A small-molecule ligand and the protein it binds are described below.
Small molecule (SMILES): Cc1cc(CCCCCCCOc2ccc(C3=N[C@@H](C)CO3)cc2)on1

Binding-site contacts:
Ligand atom N2 contacts residue PHE186 of chain 16.A at 3.7 Å.
Ligand atom C4 contacts residue MET224 of chain 16.A at 3.8 Å (hydrophobic).
Ligand atom O1B contacts residue ILE104 of chain 16.A at 3.9 Å.
Ligand atom O1 contacts residue TYR152 of chain 16.A at 3.9 Å.
Ligand atom C7C contacts residue VAL191 of chain 16.A at 4.0 Å (hydrophobic).
Ligand atom C4 contacts residue PHE186 of chain 16.A at 3.6 Å (hydrophobic).
Ligand atom C2C contacts residue VAL188 of chain 16.A at 3.2 Å (hydrophobic).
Ligand atom C4B contacts residue LEU106 of chain 16.A at 4.0 Å (hydrophobic).
Ligand atom C4 contacts residue TYR152 of chain 16.A at 3.9 Å (hydrophobic).
Ligand atom C31 contacts residue PRO174 of chain 16.A at 3.4 Å (hydrophobic).
Ligand atom C6B contacts residue LEU106 of chain 16.A at 4.0 Å (hydrophobic).
Ligand atom C6B contacts residue TYR197 of chain 16.A at 3.7 Å (hydrophobic).
Ligand atom C3C contacts residue VAL188 of chain 16.A at 3.3 Å (hydrophobic).
Ligand atom C7C contacts residue TYR197 of chain 16.A at 3.8 Å (hydrophobic).
Ligand atom C5B contacts residue TYR197 of chain 16.A at 3.8 Å (hydrophobic).
Ligand atom C7C contacts residue TYR128 of chain 16.A at 3.6 Å (hydrophobic).
Ligand atom C31 contacts residue VAL176 of chain 16.A at 3.3 Å (hydrophobic).
Ligand atom C6C contacts residue VAL191 of chain 16.A at 3.2 Å (hydrophobic).
Ligand atom CM1 contacts residue SER107 of chain 16.A at 3.9 Å.
Ligand atom C1C contacts residue TYR152 of chain 16.A at 4.0 Å (hydrophobic).
Ligand atom C3 contacts residue PHE186 of chain 16.A at 3.8 Å (hydrophobic).
Ligand atom C4C contacts residue ILE104 of chain 16.A at 3.9 Å (hydrophobic).
Ligand atom C5 contacts residue TYR152 of chain 16.A at 3.8 Å (hydrophobic).
Ligand atom C5B contacts residue LEU106 of chain 16.A at 3.8 Å (hydrophobic).
Ligand atom C5C contacts residue ILE104 of chain 16.A at 3.8 Å (hydrophobic).
Ligand atom C5 contacts residue PHE186 of chain 16.A at 3.5 Å (hydrophobic).
Ligand atom C4C contacts residue TYR152 of chain 16.A at 3.8 Å (hydrophobic).
Ligand atom C5C contacts residue TYR128 of chain 16.A at 3.5 Å (hydrophobic).
Ligand atom C31 contacts residue SER175 of chain 16.A at 3.6 Å.
Ligand atom C3C contacts residue TYR128 of chain 16.A at 3.9 Å (hydrophobic).
Ligand atom N2 contacts residue PRO174 of chain 16.A at 3.9 Å.
Ligand atom O1B contacts residue TYR128 of chain 16.A at 3.9 Å.
Ligand atom O1 contacts residue ALA24 of chain 16.C at 3.6 Å.
Ligand atom C4A contacts residue ASN198 of chain 16.A at 3.9 Å.
Ligand atom C2C contacts residue TYR152 of chain 16.A at 4.0 Å (hydrophobic).
Ligand atom C3 contacts residue PRO174 of chain 16.A at 3.8 Å (hydrophobic).
Ligand atom O1 contacts residue VAL188 of chain 16.A at 3.8 Å.
Ligand atom N2 contacts residue ALA24 of chain 16.C at 3.4 Å.
Ligand atom O1 contacts residue PHE186 of chain 16.A at 3.5 Å.
Ligand atom C31 contacts residue ALA150 of chain 16.A at 3.1 Å (hydrophobic).

Sequence of chain 16.A:
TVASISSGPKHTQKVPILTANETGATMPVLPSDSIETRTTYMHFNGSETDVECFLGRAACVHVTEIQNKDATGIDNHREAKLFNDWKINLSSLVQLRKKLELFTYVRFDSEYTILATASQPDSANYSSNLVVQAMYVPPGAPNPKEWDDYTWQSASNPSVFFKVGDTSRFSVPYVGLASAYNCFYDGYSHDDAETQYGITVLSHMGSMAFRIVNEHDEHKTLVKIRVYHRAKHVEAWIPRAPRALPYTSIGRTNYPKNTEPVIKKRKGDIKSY

Sequence of chain 16.C:
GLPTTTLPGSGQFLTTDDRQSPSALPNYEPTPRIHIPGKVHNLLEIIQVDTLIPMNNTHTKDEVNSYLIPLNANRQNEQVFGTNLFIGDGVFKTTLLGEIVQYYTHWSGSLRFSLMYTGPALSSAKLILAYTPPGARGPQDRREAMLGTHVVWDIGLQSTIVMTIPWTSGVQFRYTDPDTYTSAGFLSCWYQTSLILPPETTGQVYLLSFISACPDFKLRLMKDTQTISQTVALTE